Binding-site contacts:
Ligand atom CAH contacts residue GLY198 of chain 1.B at 3.7 Å.
Ligand atom CAD contacts residue MET197 of chain 1.B at 3.2 Å (hydrophobic).
Ligand atom CAG contacts residue LEU201 of chain 1.B at 3.9 Å (hydrophobic).
Ligand atom CAJ contacts residue ALA166 of chain 1.B at 3.3 Å (hydrophobic).
Ligand atom CAG contacts residue PHE44 of chain 1.B at 4.0 Å (hydrophobic).
Ligand atom CAK contacts residue TYR63 of chain 1.B at 4.0 Å (hydrophobic).
Ligand atom CAE contacts residue PRO282 of chain 1.B at 3.4 Å (hydrophobic).
Ligand atom CAR contacts residue LEU173 of chain 1.B at 3.8 Å (hydrophobic).
Ligand atom CAS contacts residue LEU173 of chain 1.B at 3.8 Å (hydrophobic).
Ligand atom CAC contacts residue PHE278 of chain 1.B at 3.5 Å (hydrophobic).
Ligand atom CAD contacts residue GLN283 of chain 1.B at 3.6 Å.
Ligand atom CAF contacts residue GLN283 of chain 1.B at 4.0 Å.
Ligand atom CAI contacts residue LEU201 of chain 1.B at 3.6 Å (hydrophobic).
Ligand atom OAN contacts residue ALA166 of chain 1.B at 3.8 Å.
Ligand atom CAJ contacts residue GLY198 of chain 1.B at 3.6 Å.
Ligand atom CAQ contacts residue ALA166 of chain 1.B at 4.1 Å (hydrophobic).
Ligand atom CAC contacts residue CYS279 of chain 1.B at 2.8 Å (hydrophobic).
Ligand atom CAS contacts residue LEU201 of chain 1.B at 4.1 Å (hydrophobic).
Ligand atom OAN contacts residue VAL165 of chain 1.B at 4.0 Å.
Ligand atom CAQ contacts residue VAL169 of chain 1.B at 3.9 Å (hydrophobic).
Ligand atom CAE contacts residue LEU201 of chain 1.B at 3.9 Å (hydrophobic).
Ligand atom OAO contacts residue LEU173 of chain 1.B at 3.5 Å.
Ligand atom NAA contacts residue ARG67 of chain 1.B at 4.1 Å.
Ligand atom CAE contacts residue CYS279 of chain 1.B at 4.0 Å (hydrophobic).
Ligand atom CAJ contacts residue VAL169 of chain 1.B at 3.5 Å (hydrophobic).
Ligand atom CAS contacts residue VAL169 of chain 1.B at 4.0 Å (hydrophobic).
Ligand atom CAE contacts residue PHE278 of chain 1.B at 3.8 Å (hydrophobic).
Ligand atom CAE contacts residue PHE44 of chain 1.B at 3.8 Å (hydrophobic).
Ligand atom OAO contacts residue GLY170 of chain 1.B at 3.8 Å.
Ligand atom CAC contacts residue PRO282 of chain 1.B at 3.7 Å (hydrophobic).
Ligand atom CAH contacts residue GLY170 of chain 1.B at 3.9 Å.
Ligand atom CAK contacts residue LEU201 of chain 1.B at 3.5 Å (hydrophobic).
Ligand atom CAC contacts residue GLN283 of chain 1.B at 3.8 Å.
Ligand atom CAH contacts residue ALA166 of chain 1.B at 2.9 Å (hydrophobic).
Ligand atom CAD contacts residue CYS279 of chain 1.B at 3.3 Å (hydrophobic).
Ligand atom CAJ contacts residue GLY170 of chain 1.B at 3.2 Å.
Ligand atom CAH contacts residue VAL169 of chain 1.B at 3.3 Å (hydrophobic).
Ligand atom CAC contacts residue MET197 of chain 1.B at 4.1 Å (hydrophobic).
Ligand atom CAF contacts residue MET197 of chain 1.B at 3.7 Å (hydrophobic).
Ligand atom CAS contacts residue GLY170 of chain 1.B at 4.1 Å.

The protein below binds the small molecule below.
Small molecule (SMILES): N#CSCCOc1ccc(Oc2ccccc2)cc1

Sequence of chain 1.B:
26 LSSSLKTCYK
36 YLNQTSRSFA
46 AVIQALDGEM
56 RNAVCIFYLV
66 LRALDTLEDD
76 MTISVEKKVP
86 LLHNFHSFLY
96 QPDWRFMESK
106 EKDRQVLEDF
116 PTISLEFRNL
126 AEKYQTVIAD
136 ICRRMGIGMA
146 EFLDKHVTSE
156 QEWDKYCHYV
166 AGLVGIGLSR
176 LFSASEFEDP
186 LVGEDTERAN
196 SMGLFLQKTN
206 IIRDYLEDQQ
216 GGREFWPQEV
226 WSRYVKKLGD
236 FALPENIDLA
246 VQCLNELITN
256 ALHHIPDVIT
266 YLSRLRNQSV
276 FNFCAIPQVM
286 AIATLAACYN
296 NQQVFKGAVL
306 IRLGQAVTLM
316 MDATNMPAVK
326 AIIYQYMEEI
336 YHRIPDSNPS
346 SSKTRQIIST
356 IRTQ